Sequence of chain 1.A:
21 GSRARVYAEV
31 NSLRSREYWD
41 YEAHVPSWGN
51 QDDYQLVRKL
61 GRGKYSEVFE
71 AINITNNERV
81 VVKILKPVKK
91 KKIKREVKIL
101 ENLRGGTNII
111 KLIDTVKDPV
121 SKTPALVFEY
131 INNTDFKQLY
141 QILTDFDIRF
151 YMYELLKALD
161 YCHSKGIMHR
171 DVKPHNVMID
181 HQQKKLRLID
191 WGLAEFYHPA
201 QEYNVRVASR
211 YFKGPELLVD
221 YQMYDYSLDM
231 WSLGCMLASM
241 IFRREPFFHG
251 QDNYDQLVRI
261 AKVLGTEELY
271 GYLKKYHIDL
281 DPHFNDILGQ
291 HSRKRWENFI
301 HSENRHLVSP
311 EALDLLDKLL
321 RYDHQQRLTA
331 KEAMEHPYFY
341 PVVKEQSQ

Binding-site contacts:
Ligand atom N02 contacts residue ASP190 of chain 1.A at 3.2 Å.
Ligand atom BR9 contacts residue VAL81 of chain 1.A at 3.9 Å.
Ligand atom C08 contacts residue MET178 of chain 1.A at 4.3 Å (hydrophobic).
Ligand atom BR9 contacts residue GLU129 of chain 1.A at 3.6 Å.
Ligand atom C06 contacts residue ILE189 of chain 1.A at 3.7 Å (hydrophobic).
Ligand atom C11 contacts residue ASP190 of chain 1.A at 3.9 Å.
Ligand atom C11 contacts residue ILE189 of chain 1.A at 3.9 Å (hydrophobic).
Ligand atom BR9 contacts residue MET178 of chain 1.A at 3.8 Å.
Ligand atom N02 contacts residue LYS83 of chain 1.A at 2.9 Å (salt-bridge).
Ligand atom C11 contacts residue PHE128 of chain 1.A at 3.8 Å (hydrophobic).
Ligand atom C10 contacts residue ILE110 of chain 1.A at 4.2 Å (hydrophobic).
Ligand atom N01 contacts residue LYS83 of chain 1.A at 3.7 Å.
Ligand atom C10 contacts residue ILE189 of chain 1.A at 3.8 Å (hydrophobic).
Ligand atom N05 contacts residue VAL68 of chain 1.A at 3.8 Å.
Ligand atom CL7 contacts residue VAL81 of chain 1.A at 3.9 Å.
Ligand atom N03 contacts residue ILE189 of chain 1.A at 4.4 Å.
Ligand atom C08 contacts residue ILE189 of chain 1.A at 4.0 Å (hydrophobic).
Ligand atom CL7 contacts residue VAL68 of chain 1.A at 4.0 Å.
Ligand atom C06 contacts residue VAL68 of chain 1.A at 4.1 Å (hydrophobic).
Ligand atom C10 contacts residue PHE128 of chain 1.A at 3.5 Å (hydrophobic).
Ligand atom N03 contacts residue VAL68 of chain 1.A at 4.2 Å.
Ligand atom BR9 contacts residue PHE128 of chain 1.A at 3.9 Å.
Ligand atom N03 contacts residue LYS83 of chain 1.A at 3.8 Å.
Ligand atom C08 contacts residue PHE128 of chain 1.A at 4.2 Å (hydrophobic).
Ligand atom BR9 contacts residue ILE110 of chain 1.A at 3.7 Å.
Ligand atom C04 contacts residue ILE189 of chain 1.A at 3.8 Å (hydrophobic).
Ligand atom CL7 contacts residue LEU60 of chain 1.A at 4.2 Å.
Ligand atom N01 contacts residue ASP190 of chain 1.A at 3.3 Å (salt-bridge).
Ligand atom N03 contacts residue ASP190 of chain 1.A at 3.9 Å.
Ligand atom N01 contacts residue ILE189 of chain 1.A at 4.3 Å.
Ligand atom C04 contacts residue VAL68 of chain 1.A at 4.5 Å (hydrophobic).
Ligand atom CL7 contacts residue MET178 of chain 1.A at 3.6 Å.
Ligand atom N01 contacts residue PHE128 of chain 1.A at 3.7 Å.
Ligand atom C06 contacts residue MET178 of chain 1.A at 4.3 Å (hydrophobic).
Ligand atom N05 contacts residue ILE189 of chain 1.A at 3.6 Å.
Ligand atom BR9 contacts residue ILE189 of chain 1.A at 4.3 Å.
Ligand atom CL7 contacts residue ILE189 of chain 1.A at 4.3 Å.
Ligand atom C08 contacts residue VAL81 of chain 1.A at 4.0 Å (hydrophobic).
Ligand atom C06 contacts residue VAL81 of chain 1.A at 3.9 Å (hydrophobic).
Ligand atom C04 contacts residue ASP190 of chain 1.A at 4.3 Å.

This protein binds this small molecule.
Small molecule (SMILES): Clc1nc2nn[nH]c2cc1Br